The protein below binds the small molecule below.
Small molecule (SMILES): C[C@@H]1C[C@H]2O[C@@H]2/C=C\C=C\C(=O)Cc2c(Cl)c(O)cc(O)c2C(=O)O1

Binding-site contacts:
Ligand atom C17 contacts residue GLY80 of chain 1.F at 4.0 Å.
Ligand atom C3 contacts residue SER43 of chain 1.F at 4.2 Å.
Ligand atom C10 contacts residue ASN42 of chain 1.F at 4.0 Å.
Ligand atom C18 contacts residue GLY80 of chain 1.F at 3.8 Å.
Ligand atom CL1 contacts residue VAL112 of chain 1.F at 3.6 Å.
Ligand atom C5 contacts residue VAL172 of chain 1.F at 4.0 Å (hydrophobic).
Ligand atom O2 contacts residue GLY80 of chain 1.F at 3.2 Å.
Ligand atom CL1 contacts residue ASN42 of chain 1.F at 3.7 Å.
Ligand atom C3 contacts residue ASP76 of chain 1.F at 4.2 Å.
Ligand atom C3 contacts residue THR170 of chain 1.F at 3.5 Å.
Ligand atom C5 contacts residue SER43 of chain 1.F at 3.9 Å.
Ligand atom C1 contacts residue THR170 of chain 1.F at 4.2 Å.
Ligand atom C12 contacts residue ASN42 of chain 1.F at 3.8 Å.
Ligand atom C9 contacts residue VAL112 of chain 1.F at 4.1 Å (hydrophobic).
Ligand atom O2 contacts residue ALA46 of chain 1.F at 4.2 Å.
Ligand atom C5 contacts residue ASN42 of chain 1.F at 4.1 Å.
Ligand atom O3 contacts residue ASP76 of chain 1.F at 3.1 Å (salt-bridge).
Ligand atom C1 contacts residue ALA46 of chain 1.F at 4.2 Å (hydrophobic).
Ligand atom O5 contacts residue ASN42 of chain 1.F at 3.9 Å.
Ligand atom C16 contacts residue ALA46 of chain 1.F at 4.1 Å (hydrophobic).
Ligand atom O3 contacts residue ALA46 of chain 1.F at 3.5 Å.
Ligand atom C2 contacts residue THR170 of chain 1.F at 4.0 Å.
Ligand atom O4 contacts residue SER43 of chain 1.F at 3.7 Å.
Ligand atom O5 contacts residue VAL112 of chain 1.F at 3.1 Å.
Ligand atom O2 contacts residue THR170 of chain 1.F at 3.3 Å (h-bond).
Ligand atom C14 contacts residue ASP45 of chain 1.F at 3.6 Å.
Ligand atom C11 contacts residue ASN42 of chain 1.F at 4.0 Å.
Ligand atom O6 contacts residue ASP45 of chain 1.F at 3.8 Å.
Ligand atom O4 contacts residue VAL172 of chain 1.F at 3.7 Å.
Ligand atom C4 contacts residue ASP76 of chain 1.F at 4.1 Å.
Ligand atom C16 contacts residue ILE79 of chain 1.F at 3.9 Å (hydrophobic).
Ligand atom O3 contacts residue SER43 of chain 1.F at 4.2 Å.
Ligand atom O4 contacts residue LEU39 of chain 1.F at 3.8 Å.
Ligand atom C4 contacts residue THR170 of chain 1.F at 4.0 Å.
Ligand atom C9 contacts residue ASN42 of chain 1.F at 4.2 Å.
Ligand atom O3 contacts residue THR170 of chain 1.F at 2.6 Å (h-bond).
Ligand atom C4 contacts residue SER43 of chain 1.F at 3.2 Å.
Ligand atom O2 contacts residue ILE81 of chain 1.F at 3.9 Å.
Ligand atom C6 contacts residue ASN42 of chain 1.F at 4.0 Å.
Ligand atom C3 contacts residue ALA46 of chain 1.F at 4.2 Å (hydrophobic).

Sequence of chain 1.F:
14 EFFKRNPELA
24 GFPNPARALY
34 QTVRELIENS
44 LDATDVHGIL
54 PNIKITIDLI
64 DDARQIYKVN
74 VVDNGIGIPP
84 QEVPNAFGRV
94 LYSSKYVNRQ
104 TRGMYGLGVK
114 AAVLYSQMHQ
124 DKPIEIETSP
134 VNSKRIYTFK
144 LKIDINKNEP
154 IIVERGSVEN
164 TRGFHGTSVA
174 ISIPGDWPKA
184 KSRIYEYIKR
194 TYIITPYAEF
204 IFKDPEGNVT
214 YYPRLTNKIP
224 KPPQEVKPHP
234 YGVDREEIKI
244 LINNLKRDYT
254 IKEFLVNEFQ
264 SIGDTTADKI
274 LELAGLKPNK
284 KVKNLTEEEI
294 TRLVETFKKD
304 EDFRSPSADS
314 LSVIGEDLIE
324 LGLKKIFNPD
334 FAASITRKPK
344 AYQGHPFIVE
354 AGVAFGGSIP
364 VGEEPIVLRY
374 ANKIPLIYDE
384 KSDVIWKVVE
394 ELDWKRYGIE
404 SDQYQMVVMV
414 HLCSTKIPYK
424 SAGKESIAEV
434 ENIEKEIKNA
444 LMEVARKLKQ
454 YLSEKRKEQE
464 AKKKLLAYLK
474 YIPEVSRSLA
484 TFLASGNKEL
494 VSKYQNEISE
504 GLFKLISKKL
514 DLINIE